Sequence of chain 1.K:
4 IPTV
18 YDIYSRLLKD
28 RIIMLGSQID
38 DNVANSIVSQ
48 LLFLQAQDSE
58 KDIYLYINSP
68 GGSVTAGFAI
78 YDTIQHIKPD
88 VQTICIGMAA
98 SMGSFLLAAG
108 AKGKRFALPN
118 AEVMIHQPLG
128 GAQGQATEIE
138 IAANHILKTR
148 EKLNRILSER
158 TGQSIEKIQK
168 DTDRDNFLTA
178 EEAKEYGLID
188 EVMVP

Binding-site contacts:
Ligand atom CZ contacts residue THR80 of chain 1.L at 3.5 Å.
Ligand atom CA contacts residue GLN89 of chain 1.K at 3.7 Å.
Ligand atom CE1 contacts residue LEU49 of chain 1.L at 3.8 Å (hydrophobic).
Ligand atom N contacts residue TYR63 of chain 1.K at 2.9 Å (h-bond).
Ligand atom CE contacts residue ILE29 of chain 1.K at 3.7 Å (hydrophobic).
Ligand atom C contacts residue TYR63 of chain 1.K at 3.6 Å (hydrophobic).
Ligand atom CB contacts residue ILE91 of chain 1.K at 3.6 Å (hydrophobic).
Ligand atom CD contacts residue PHE113 of chain 1.K at 3.6 Å (hydrophobic).
Ligand atom O contacts residue GLN52 of chain 1.L at 3.8 Å.
Ligand atom C contacts residue LEU49 of chain 1.L at 3.7 Å (hydrophobic).
Ligand atom O contacts residue TYR61 of chain 1.K at 3.8 Å.
Ligand atom O contacts residue MET190 of chain 1.K at 3.7 Å.
Ligand atom C5 contacts residue ALA53 of chain 1.L at 3.7 Å (hydrophobic).
Ligand atom CE1 contacts residue ILE93 of chain 1.K at 3.6 Å (hydrophobic).
Ligand atom CB contacts residue GLN89 of chain 1.K at 3.1 Å.
Ligand atom C4 contacts residue ASP27 of chain 1.K at 3.7 Å.
Ligand atom CE contacts residue ASP27 of chain 1.K at 3.3 Å.
Ligand atom CE1 contacts residue TYR63 of chain 1.K at 3.8 Å (hydrophobic).
Ligand atom CE2 contacts residue THR80 of chain 1.L at 3.6 Å.
Ligand atom C contacts residue TYR63 of chain 1.K at 3.5 Å (hydrophobic).
Ligand atom O contacts residue TYR63 of chain 1.K at 2.5 Å (h-bond).
Ligand atom C4 contacts residue ALA53 of chain 1.L at 3.4 Å (hydrophobic).
Ligand atom N contacts residue TYR63 of chain 1.K at 3.1 Å (h-bond).
Ligand atom C2 contacts residue LEU49 of chain 1.L at 3.6 Å (hydrophobic).
Ligand atom CB contacts residue TYR61 of chain 1.K at 3.7 Å (hydrophobic).
Ligand atom CB contacts residue MET190 of chain 1.K at 3.7 Å (hydrophobic).
Ligand atom CA contacts residue TYR61 of chain 1.K at 3.4 Å (hydrophobic).
Ligand atom CD1 contacts residue TYR63 of chain 1.K at 3.7 Å (hydrophobic).
Ligand atom C contacts residue TYR61 of chain 1.K at 3.5 Å (hydrophobic).
Ligand atom CD2 contacts residue HIS83 of chain 1.L at 3.7 Å.
Ligand atom N contacts residue TYR61 of chain 1.K at 3.8 Å.
Ligand atom CE contacts residue MET190 of chain 1.K at 3.9 Å (hydrophobic).
Ligand atom O contacts residue TYR61 of chain 1.K at 3.8 Å.
Ligand atom CZ contacts residue ILE93 of chain 1.K at 3.7 Å (hydrophobic).
Ligand atom CB contacts residue TYR61 of chain 1.K at 3.6 Å (hydrophobic).
Ligand atom O contacts residue GLN89 of chain 1.K at 3.5 Å (h-bond).
Ligand atom CD contacts residue TYR63 of chain 1.K at 3.5 Å (hydrophobic).
Ligand atom O contacts residue LEU49 of chain 1.L at 3.5 Å.
Ligand atom C1 contacts residue ILE29 of chain 1.K at 3.7 Å (hydrophobic).
Ligand atom C2 contacts residue ILE29 of chain 1.K at 3.5 Å (hydrophobic).

Sequence of chain 1.L:
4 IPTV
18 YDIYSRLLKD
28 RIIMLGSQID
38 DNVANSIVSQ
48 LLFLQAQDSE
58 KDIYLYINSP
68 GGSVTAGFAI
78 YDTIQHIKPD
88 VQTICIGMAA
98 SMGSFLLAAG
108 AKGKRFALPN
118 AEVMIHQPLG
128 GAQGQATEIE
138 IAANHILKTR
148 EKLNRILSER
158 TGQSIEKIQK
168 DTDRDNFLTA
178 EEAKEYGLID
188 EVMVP

This small molecule binds to this protein.
Small molecule (SMILES): C[C@@H]1C[C@H]2C(=O)OC[C@H](NC(=O)[C@H](Cc3ccccc3)NC(=O)Nc3ccccc3)C(=O)N3CCC[C@H]3C(=O)N3CCCC[C@H]3C(=O)N[C@@H](C)C(=O)N2C1